This protein binds this small molecule.
Small molecule (SMILES): Cc1cccc(O)c1

Sequence of chain 2.BA:
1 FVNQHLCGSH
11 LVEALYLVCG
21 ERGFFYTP

Sequence of chain 1.BA:
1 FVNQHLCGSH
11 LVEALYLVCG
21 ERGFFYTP

Sequence of chain 1.AA:
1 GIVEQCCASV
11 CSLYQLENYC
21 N

Binding-site contacts:
Ligand atom C3 contacts residue LEU16 of chain 1.AA at 4.2 Å (hydrophobic).
Ligand atom C6 contacts residue HIS5 of chain 2.BA at 4.2 Å.
Ligand atom C3 contacts residue LEU17 of chain 2.Z at 4.5 Å (hydrophobic).
Ligand atom C5 contacts residue LEU6 of chain 2.BA at 4.4 Å (hydrophobic).
Ligand atom O1 contacts residue CYS6 of chain 1.AA at 2.7 Å (h-bond).
Ligand atom C4 contacts residue HIS5 of chain 2.BA at 3.6 Å.
Ligand atom C6 contacts residue CYS6 of chain 1.AA at 3.1 Å (hydrophobic).
Ligand atom C6 contacts residue VAL2 of chain 2.BA at 4.5 Å (hydrophobic).
Ligand atom C3 contacts residue HIS5 of chain 2.BA at 3.5 Å.
Ligand atom C4 contacts residue LEU11 of chain 1.BA at 3.8 Å (hydrophobic).
Ligand atom C6 contacts residue LEU11 of chain 1.BA at 3.4 Å (hydrophobic).
Ligand atom C5 contacts residue LEU11 of chain 1.BA at 3.5 Å (hydrophobic).
Ligand atom C1 contacts residue CYS11 of chain 1.AA at 3.9 Å (hydrophobic).
Ligand atom O1 contacts residue LEU11 of chain 1.BA at 4.4 Å.
Ligand atom C7 contacts residue ALA14 of chain 1.BA at 3.5 Å (hydrophobic).
Ligand atom O1 contacts residue VAL10 of chain 1.AA at 3.4 Å.
Ligand atom C4 contacts residue HIS10 of chain 1.BA at 4.1 Å.
Ligand atom C3 contacts residue ALA14 of chain 1.BA at 4.3 Å (hydrophobic).
Ligand atom C2 contacts residue HIS5 of chain 2.BA at 3.8 Å.
Ligand atom C2 contacts residue LEU11 of chain 1.BA at 4.1 Å (hydrophobic).
Ligand atom C1 contacts residue HIS5 of chain 2.BA at 4.3 Å.
Ligand atom C3 contacts residue LEU11 of chain 1.BA at 4.1 Å (hydrophobic).
Ligand atom C7 contacts residue HIS5 of chain 2.BA at 3.8 Å.
Ligand atom O1 contacts residue CYS11 of chain 1.AA at 2.7 Å (h-bond).
Ligand atom C5 contacts residue CYS6 of chain 1.AA at 4.3 Å (hydrophobic).
Ligand atom O1 contacts residue SER9 of chain 1.AA at 3.5 Å (h-bond).
Ligand atom C1 contacts residue CYS6 of chain 1.AA at 3.3 Å (hydrophobic).
Ligand atom C1 contacts residue LEU11 of chain 1.BA at 3.8 Å (hydrophobic).
Ligand atom C7 contacts residue LEU17 of chain 2.Z at 3.4 Å (hydrophobic).
Ligand atom C7 contacts residue LEU16 of chain 1.AA at 3.6 Å (hydrophobic).
Ligand atom C2 contacts residue LEU16 of chain 1.AA at 4.2 Å (hydrophobic).
Ligand atom C6 contacts residue CYS7 of chain 1.BA at 4.1 Å (hydrophobic).
Ligand atom C2 contacts residue CYS11 of chain 1.AA at 4.1 Å (hydrophobic).
Ligand atom C5 contacts residue HIS5 of chain 2.BA at 3.9 Å.
Ligand atom C5 contacts residue HIS10 of chain 1.BA at 4.2 Å.
Ligand atom C1 contacts residue VAL10 of chain 1.AA at 4.5 Å (hydrophobic).
Ligand atom C5 contacts residue CYS7 of chain 1.BA at 4.2 Å (hydrophobic).

Sequence of chain 2.Z:
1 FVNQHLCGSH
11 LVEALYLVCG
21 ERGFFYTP